A small-molecule ligand and the protein it binds are described below.
Small molecule (SMILES): CC(=O)N[C@@H]1[C@@H](O)[C@H](O)[C@@H](CO)O[C@H]1O

Binding-site contacts:
Ligand atom C6 contacts residue GLU367 of chain 1.C at 4.5 Å.
Ligand atom C7 contacts residue ASN346 of chain 1.C at 4.4 Å.
Ligand atom O3 contacts residue VAL368 of chain 1.C at 3.2 Å.
Ligand atom C3 contacts residue ASN346 of chain 1.C at 3.9 Å.
Ligand atom C1 contacts residue ASN346 of chain 1.C at 1.4 Å.
Ligand atom C2 contacts residue ASN346 of chain 1.C at 2.6 Å.
Ligand atom N2 contacts residue ASN346 of chain 1.C at 3.3 Å (h-bond).
Ligand atom C2 contacts residue VAL368 of chain 1.C at 4.4 Å (hydrophobic).
Ligand atom C4 contacts residue ASN346 of chain 1.C at 4.1 Å.
Ligand atom C6 contacts residue ASN346 of chain 1.C at 4.5 Å.
Ligand atom O5 contacts residue ASN346 of chain 1.C at 2.2 Å (h-bond).
Ligand atom C3 contacts residue VAL368 of chain 1.C at 3.9 Å (hydrophobic).
Ligand atom O4 contacts residue VAL368 of chain 1.C at 3.7 Å.
Ligand atom C5 contacts residue ASN346 of chain 1.C at 3.5 Å.
Ligand atom O5 contacts residue GLU367 of chain 1.C at 4.1 Å.
Ligand atom C4 contacts residue VAL368 of chain 1.C at 3.5 Å (hydrophobic).

Sequence of chain 1.C:
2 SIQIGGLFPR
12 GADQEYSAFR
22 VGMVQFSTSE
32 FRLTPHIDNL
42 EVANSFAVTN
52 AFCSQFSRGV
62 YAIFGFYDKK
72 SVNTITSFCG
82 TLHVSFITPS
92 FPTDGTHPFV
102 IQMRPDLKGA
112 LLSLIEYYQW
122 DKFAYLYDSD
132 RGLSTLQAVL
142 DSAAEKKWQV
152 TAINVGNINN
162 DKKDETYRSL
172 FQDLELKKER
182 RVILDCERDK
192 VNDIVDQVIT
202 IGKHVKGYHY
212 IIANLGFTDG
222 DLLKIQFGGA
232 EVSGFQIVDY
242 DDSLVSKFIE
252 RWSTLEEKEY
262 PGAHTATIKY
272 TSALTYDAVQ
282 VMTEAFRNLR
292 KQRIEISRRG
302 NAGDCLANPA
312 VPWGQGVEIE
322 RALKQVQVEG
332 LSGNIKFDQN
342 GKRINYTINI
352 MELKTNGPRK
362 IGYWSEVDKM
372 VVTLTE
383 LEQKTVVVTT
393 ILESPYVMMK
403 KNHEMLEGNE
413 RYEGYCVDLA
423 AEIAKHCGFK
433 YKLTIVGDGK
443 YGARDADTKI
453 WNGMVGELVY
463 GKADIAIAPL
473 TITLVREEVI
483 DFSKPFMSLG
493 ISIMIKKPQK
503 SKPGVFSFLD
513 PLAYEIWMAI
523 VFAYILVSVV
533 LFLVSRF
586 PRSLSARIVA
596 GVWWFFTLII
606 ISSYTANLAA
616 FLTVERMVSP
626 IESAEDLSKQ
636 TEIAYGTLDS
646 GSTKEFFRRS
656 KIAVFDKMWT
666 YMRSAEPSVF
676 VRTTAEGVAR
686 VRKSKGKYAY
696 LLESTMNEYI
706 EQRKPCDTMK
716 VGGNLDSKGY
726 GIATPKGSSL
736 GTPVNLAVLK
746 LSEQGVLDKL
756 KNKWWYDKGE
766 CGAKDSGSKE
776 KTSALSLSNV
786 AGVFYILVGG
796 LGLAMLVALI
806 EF